Binding-site contacts:
Ligand atom O4 contacts residue ILE18 of chain 1.B at 4.5 Å.
Ligand atom O4 contacts residue ALA73 of chain 1.B at 3.6 Å.
Ligand atom C5 contacts residue ARG13 of chain 1.B at 4.1 Å.
Ligand atom C5 contacts residue ILE18 of chain 1.B at 4.1 Å (hydrophobic).
Ligand atom C4 contacts residue ILE18 of chain 1.B at 4.0 Å (hydrophobic).
Ligand atom C1 contacts residue ASN19 of chain 1.B at 4.2 Å.
Ligand atom C6 contacts residue ILE18 of chain 1.B at 4.2 Å (hydrophobic).
Ligand atom C2 contacts residue ASN19 of chain 1.B at 3.5 Å.
Ligand atom C3 contacts residue ALA73 of chain 1.B at 4.3 Å (hydrophobic).
Ligand atom C4 contacts residue TYR70 of chain 1.B at 4.0 Å (hydrophobic).
Ligand atom C7 contacts residue ASN19 of chain 1.B at 4.4 Å.
Ligand atom C10 contacts residue ASN19 of chain 1.B at 3.1 Å.
Ligand atom C10 contacts residue ILE18 of chain 1.B at 4.1 Å (hydrophobic).
Ligand atom C1 contacts residue ILE18 of chain 1.B at 4.3 Å (hydrophobic).
Ligand atom O3 contacts residue ALA73 of chain 1.B at 3.6 Å.
Ligand atom C5 contacts residue TYR70 of chain 1.B at 4.3 Å (hydrophobic).
Ligand atom O3 contacts residue ASN19 of chain 1.B at 3.9 Å.
Ligand atom C2 contacts residue ILE18 of chain 1.B at 4.1 Å (hydrophobic).
Ligand atom C3 contacts residue ASN19 of chain 1.B at 4.1 Å.
Ligand atom O4 contacts residue LEU74 of chain 1.B at 4.0 Å.
Ligand atom C4 contacts residue ALA73 of chain 1.B at 4.3 Å (hydrophobic).
Ligand atom C3 contacts residue ILE18 of chain 1.B at 4.0 Å (hydrophobic).
Ligand atom O4 contacts residue TYR70 of chain 1.B at 3.3 Å.
Ligand atom C5 contacts residue LEU74 of chain 1.B at 4.4 Å (hydrophobic).

A protein and the small-molecule ligand that binds it are described below.
Small molecule (SMILES): COc1cc(/C=C/C(=O)O)ccc1O

Sequence of chain 1.B:
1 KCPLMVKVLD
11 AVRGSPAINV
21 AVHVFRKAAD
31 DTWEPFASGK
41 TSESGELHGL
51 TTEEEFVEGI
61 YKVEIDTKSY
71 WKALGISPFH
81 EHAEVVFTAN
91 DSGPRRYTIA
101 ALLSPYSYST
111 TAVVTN